This protein binds this small molecule.
Small molecule (SMILES): CC(=O)N[C@@H]1[C@@H](O)[C@H](O)[C@@H](CO)O[C@H]1O

Sequence of chain 1.C:
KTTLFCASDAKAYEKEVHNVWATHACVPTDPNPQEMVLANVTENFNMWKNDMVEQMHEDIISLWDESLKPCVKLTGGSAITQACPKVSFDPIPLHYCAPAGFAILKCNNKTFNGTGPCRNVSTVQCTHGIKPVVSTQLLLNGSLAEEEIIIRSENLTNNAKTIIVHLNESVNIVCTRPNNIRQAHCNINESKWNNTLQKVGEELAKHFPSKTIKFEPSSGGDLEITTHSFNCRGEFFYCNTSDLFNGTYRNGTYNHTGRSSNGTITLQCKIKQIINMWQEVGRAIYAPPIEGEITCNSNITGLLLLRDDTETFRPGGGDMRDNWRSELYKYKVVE

Binding-site contacts:
Ligand atom C7 contacts residue PRO230 of chain 1.C at 3.9 Å (hydrophobic).
Ligand atom O6 contacts residue ARG272 of chain 1.C at 3.2 Å (salt-bridge).
Ligand atom C5 contacts residue ASP256 of chain 1.C at 4.4 Å.
Ligand atom O6 contacts residue GLY271 of chain 1.C at 4.2 Å.
Ligand atom C5 contacts residue THR270 of chain 1.C at 4.2 Å.
Ligand atom C1 contacts residue GLY271 of chain 1.C at 3.8 Å.
Ligand atom C7 contacts residue ASN259 of chain 1.C at 3.7 Å.
Ligand atom C1 contacts residue SER255 of chain 1.C at 4.0 Å.
Ligand atom O7 contacts residue ASN259 of chain 1.C at 4.5 Å.
Ligand atom O5 contacts residue GLY271 of chain 1.C at 3.6 Å.
Ligand atom C1 contacts residue ASN259 of chain 1.C at 1.4 Å.
Ligand atom N2 contacts residue ASN259 of chain 1.C at 2.8 Å (h-bond).
Ligand atom O5 contacts residue SER255 of chain 1.C at 4.4 Å.
Ligand atom O7 contacts residue PRO230 of chain 1.C at 3.6 Å.
Ligand atom C1 contacts residue THR270 of chain 1.C at 3.8 Å.
Ligand atom O5 contacts residue ASN259 of chain 1.C at 2.4 Å (h-bond).
Ligand atom C8 contacts residue GLU229 of chain 1.C at 3.7 Å.
Ligand atom C6 contacts residue ARG272 of chain 1.C at 4.3 Å.
Ligand atom O5 contacts residue THR270 of chain 1.C at 3.8 Å.
Ligand atom C2 contacts residue SER255 of chain 1.C at 4.3 Å.
Ligand atom C8 contacts residue ASN259 of chain 1.C at 3.9 Å.
Ligand atom C8 contacts residue PRO230 of chain 1.C at 3.7 Å (hydrophobic).
Ligand atom C5 contacts residue ASN259 of chain 1.C at 3.7 Å.
Ligand atom C1 contacts residue ASP256 of chain 1.C at 4.5 Å.
Ligand atom O6 contacts residue ASP256 of chain 1.C at 2.7 Å (salt-bridge).
Ligand atom C2 contacts residue ASN259 of chain 1.C at 2.5 Å.
Ligand atom C6 contacts residue ASP256 of chain 1.C at 3.9 Å.
Ligand atom C3 contacts residue ASN259 of chain 1.C at 3.8 Å.
Ligand atom O5 contacts residue ARG272 of chain 1.C at 4.2 Å.
Ligand atom O5 contacts residue ASP256 of chain 1.C at 3.5 Å (salt-bridge).
Ligand atom C4 contacts residue ASN259 of chain 1.C at 4.2 Å.